This small molecule binds to this protein.
Small molecule (SMILES): Oc1cc(Cl)ccc1Oc1ccc(Cl)cc1Cl

Binding-site contacts:
Ligand atom C6 contacts residue TYR189 of chain 2.B at 3.4 Å (hydrophobic).
Ligand atom C10 contacts residue MET193 of chain 2.B at 4.2 Å (hydrophobic).
Ligand atom C12 contacts residue MET193 of chain 2.B at 3.2 Å (hydrophobic).
Ligand atom CL14 contacts residue PRO226 of chain 2.B at 4.2 Å.
Ligand atom C13 contacts residue MET193 of chain 2.B at 3.3 Å (hydrophobic).
Ligand atom C11 contacts residue GLY131 of chain 2.B at 4.1 Å.
Ligand atom O17 contacts residue LYS197 of chain 2.B at 3.8 Å.
Ligand atom C9 contacts residue ALA129 of chain 2.B at 3.9 Å (hydrophobic).
Ligand atom C6 contacts residue NAD1 of chain 2.E at 3.7 Å.
Ligand atom C2 contacts residue TYR189 of chain 2.B at 4.1 Å (hydrophobic).
Ligand atom C10 contacts residue ALA129 of chain 2.B at 3.4 Å (hydrophobic).
Ligand atom CL14 contacts residue NAD1 of chain 2.E at 3.7 Å.
Ligand atom CL14 contacts residue PHE243 of chain 2.B at 4.0 Å.
Ligand atom CL15 contacts residue GLY131 of chain 2.B at 3.1 Å.
Ligand atom C1 contacts residue NAD1 of chain 2.E at 3.5 Å.
Ligand atom C12 contacts residue ILE235 of chain 2.B at 3.9 Å (hydrophobic).
Ligand atom C3 contacts residue ALA232 of chain 2.B at 3.9 Å (hydrophobic).
Ligand atom C12 contacts residue VAL134 of chain 2.B at 4.2 Å (hydrophobic).
Ligand atom CL16 contacts residue NAD1 of chain 2.E at 3.4 Å.
Ligand atom C4 contacts residue NAD1 of chain 2.E at 3.5 Å.
Ligand atom C1 contacts residue TYR189 of chain 2.B at 3.2 Å (hydrophobic).
Ligand atom CL16 contacts residue ALA231 of chain 2.B at 3.5 Å.
Ligand atom CL14 contacts residue TYR179 of chain 2.B at 3.7 Å.
Ligand atom C13 contacts residue ILE235 of chain 2.B at 3.9 Å (hydrophobic).
Ligand atom CL15 contacts residue ASN130 of chain 2.B at 3.9 Å.
Ligand atom C4 contacts residue ALA232 of chain 2.B at 3.7 Å (hydrophobic).
Ligand atom O7 contacts residue NAD1 of chain 2.E at 3.3 Å.
Ligand atom C2 contacts residue NAD1 of chain 2.E at 3.4 Å.
Ligand atom O17 contacts residue TYR189 of chain 2.B at 2.5 Å (h-bond).
Ligand atom C11 contacts residue MET193 of chain 2.B at 3.7 Å (hydrophobic).
Ligand atom C3 contacts residue NAD1 of chain 2.E at 3.2 Å.
Ligand atom C5 contacts residue NAD1 of chain 2.E at 3.5 Å.
Ligand atom O17 contacts residue NAD1 of chain 2.E at 2.9 Å (h-bond).
Ligand atom C10 contacts residue ALA231 of chain 2.B at 4.0 Å (hydrophobic).
Ligand atom CL16 contacts residue ALA129 of chain 2.B at 3.6 Å.
Ligand atom C3 contacts residue ILE244 of chain 2.B at 4.2 Å (hydrophobic).
Ligand atom C1 contacts residue TYR179 of chain 2.B at 3.9 Å (hydrophobic).
Ligand atom C8 contacts residue MET193 of chain 2.B at 3.9 Å (hydrophobic).
Ligand atom C9 contacts residue ALA231 of chain 2.B at 3.8 Å (hydrophobic).
Ligand atom O17 contacts residue MET193 of chain 2.B at 4.0 Å.

Sequence of chain 2.B:
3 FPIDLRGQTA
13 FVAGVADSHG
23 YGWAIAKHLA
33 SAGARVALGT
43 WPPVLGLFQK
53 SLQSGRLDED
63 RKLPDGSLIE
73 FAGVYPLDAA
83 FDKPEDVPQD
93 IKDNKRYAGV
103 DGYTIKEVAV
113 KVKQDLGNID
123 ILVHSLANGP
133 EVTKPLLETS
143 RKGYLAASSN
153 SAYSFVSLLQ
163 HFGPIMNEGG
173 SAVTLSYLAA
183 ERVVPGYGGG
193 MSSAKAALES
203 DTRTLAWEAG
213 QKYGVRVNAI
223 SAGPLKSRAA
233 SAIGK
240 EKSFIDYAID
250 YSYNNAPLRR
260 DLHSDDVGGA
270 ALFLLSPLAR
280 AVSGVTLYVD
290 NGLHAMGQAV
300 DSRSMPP